Sequence of chain 1.B:
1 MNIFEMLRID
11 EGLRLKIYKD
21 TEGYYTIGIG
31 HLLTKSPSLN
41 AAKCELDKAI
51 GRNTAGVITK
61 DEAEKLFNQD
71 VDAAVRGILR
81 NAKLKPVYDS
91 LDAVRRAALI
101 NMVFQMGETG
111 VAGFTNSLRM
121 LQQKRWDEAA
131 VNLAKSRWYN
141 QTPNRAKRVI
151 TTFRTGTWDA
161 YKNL

A small-molecule ligand and the protein it binds are described below.
Small molecule (SMILES): CC1(C)C=C(CSS(C)(=O)=O)C(C)(C)N1[O]

Binding-site contacts:
Ligand atom S1 contacts residue CYS44 of chain 1.B at 1.9 Å (h-bond).
Ligand atom C7 contacts residue LYS48 of chain 1.B at 4.0 Å.
Ligand atom C3 contacts residue CYS44 of chain 1.B at 3.7 Å (hydrophobic).
Ligand atom C8 contacts residue CYS44 of chain 1.B at 4.0 Å (hydrophobic).
Ligand atom C4 contacts residue CYS44 of chain 1.B at 3.0 Å (hydrophobic).
Ligand atom C1 contacts residue CYS44 of chain 1.B at 4.4 Å (hydrophobic).
Ligand atom S1 contacts residue ASP47 of chain 1.B at 4.5 Å.
Ligand atom S1 contacts residue HED1 of chain 1.F at 4.0 Å.
Ligand atom C2 contacts residue CYS44 of chain 1.B at 3.6 Å (hydrophobic).
Ligand atom C7 contacts residue CYS44 of chain 1.B at 3.6 Å (hydrophobic).
Ligand atom O1 contacts residue LYS48 of chain 1.B at 3.9 Å.
Ligand atom C8 contacts residue GLU45 of chain 1.B at 3.9 Å.
Ligand atom C7 contacts residue ASP47 of chain 1.B at 4.0 Å.